A small-molecule ligand and the protein it binds are described below.
Small molecule (SMILES): N#Cc1c(NCCN2CCCCC2)sc(-c2ccnc(Nc3cccc(O)c3)n2)c1-c1cccc(Cl)c1

Binding-site contacts:
Ligand atom C21 contacts residue LEU156 of chain 1.A at 3.6 Å (hydrophobic).
Ligand atom N5 contacts residue ASP106 of chain 1.A at 3.5 Å (salt-bridge).
Ligand atom N3 contacts residue LYS54 of chain 1.A at 3.1 Å (salt-bridge).
Ligand atom N6 contacts residue MET108 of chain 1.A at 2.9 Å (h-bond).
Ligand atom C16 contacts residue ILE31 of chain 1.A at 3.7 Å (hydrophobic).
Ligand atom C20 contacts residue MET108 of chain 1.A at 3.8 Å (hydrophobic).
Ligand atom N5 contacts residue ALA52 of chain 1.A at 3.6 Å.
Ligand atom C5 contacts residue ILE103 of chain 1.A at 3.6 Å (hydrophobic).
Ligand atom C6 contacts residue LYS54 of chain 1.A at 3.5 Å.
Ligand atom N3 contacts residue ASP167 of chain 1.A at 3.5 Å.
Ligand atom N3 contacts residue GLY34 of chain 1.A at 3.8 Å.
Ligand atom N5 contacts residue MET108 of chain 1.A at 3.0 Å (h-bond).
Ligand atom CL contacts residue LEU75 of chain 1.A at 3.6 Å.
Ligand atom C22 contacts residue GLN105 of chain 1.A at 3.8 Å.
Ligand atom CL contacts residue GLN105 of chain 1.A at 3.7 Å.
Ligand atom C22 contacts residue LEU156 of chain 1.A at 3.5 Å (hydrophobic).
Ligand atom C21 contacts residue ALA52 of chain 1.A at 3.5 Å (hydrophobic).
Ligand atom C5 contacts residue LYS54 of chain 1.A at 3.6 Å.
Ligand atom C3 contacts residue GLN105 of chain 1.A at 3.5 Å.
Ligand atom C6 contacts residue GLN105 of chain 1.A at 3.3 Å.
Ligand atom C19 contacts residue LEU156 of chain 1.A at 3.6 Å (hydrophobic).
Ligand atom C5 contacts residue ALA52 of chain 1.A at 3.7 Å (hydrophobic).
Ligand atom C15 contacts residue ILE31 of chain 1.A at 3.8 Å (hydrophobic).
Ligand atom CL contacts residue ILE103 of chain 1.A at 3.6 Å.
Ligand atom C21 contacts residue ASP106 of chain 1.A at 3.2 Å.
Ligand atom CL contacts residue GLU71 of chain 1.A at 3.3 Å.
Ligand atom C10 contacts residue SER153 of chain 1.A at 3.7 Å.
Ligand atom C1 contacts residue GLN105 of chain 1.A at 3.0 Å.
Ligand atom C2 contacts residue GLN105 of chain 1.A at 3.1 Å.
Ligand atom C22 contacts residue ALA52 of chain 1.A at 3.7 Å (hydrophobic).
Ligand atom C6 contacts residue ILE103 of chain 1.A at 3.4 Å (hydrophobic).
Ligand atom C1 contacts residue LYS54 of chain 1.A at 3.8 Å.
Ligand atom N6 contacts residue LEU107 of chain 1.A at 3.7 Å.
Ligand atom C24 contacts residue MET108 of chain 1.A at 3.2 Å (hydrophobic).
Ligand atom C11 contacts residue GLU33 of chain 1.A at 3.5 Å.
Ligand atom C4 contacts residue GLN105 of chain 1.A at 3.8 Å.
Ligand atom C5 contacts residue GLN105 of chain 1.A at 3.7 Å.
Ligand atom C23 contacts residue MET108 of chain 1.A at 3.3 Å (hydrophobic).
Ligand atom C26 contacts residue ILE31 of chain 1.A at 3.8 Å (hydrophobic).
Ligand atom C15 contacts residue LYS114 of chain 1.A at 3.8 Å.

Sequence of chain 1.A:
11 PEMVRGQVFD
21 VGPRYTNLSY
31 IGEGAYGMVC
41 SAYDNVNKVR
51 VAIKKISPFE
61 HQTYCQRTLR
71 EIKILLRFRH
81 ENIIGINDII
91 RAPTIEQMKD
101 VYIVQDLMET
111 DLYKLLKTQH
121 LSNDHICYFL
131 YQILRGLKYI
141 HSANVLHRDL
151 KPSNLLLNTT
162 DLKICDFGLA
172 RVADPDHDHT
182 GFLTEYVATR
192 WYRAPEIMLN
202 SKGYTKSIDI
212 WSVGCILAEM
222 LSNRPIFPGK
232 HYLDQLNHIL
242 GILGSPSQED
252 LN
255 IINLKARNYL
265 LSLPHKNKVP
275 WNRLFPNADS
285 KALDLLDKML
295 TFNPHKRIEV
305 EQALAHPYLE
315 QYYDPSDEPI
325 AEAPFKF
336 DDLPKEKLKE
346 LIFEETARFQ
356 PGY